The protein below binds the small molecule below.
Small molecule (SMILES): CC(=O)N[C@H]1CO[C@H](CO[C@@H]2O[C@@H](C)[C@@H](O)[C@@H](O)[C@@H]2O)[C@@H](O)[C@@H]1O

Sequence of chain 1.C:
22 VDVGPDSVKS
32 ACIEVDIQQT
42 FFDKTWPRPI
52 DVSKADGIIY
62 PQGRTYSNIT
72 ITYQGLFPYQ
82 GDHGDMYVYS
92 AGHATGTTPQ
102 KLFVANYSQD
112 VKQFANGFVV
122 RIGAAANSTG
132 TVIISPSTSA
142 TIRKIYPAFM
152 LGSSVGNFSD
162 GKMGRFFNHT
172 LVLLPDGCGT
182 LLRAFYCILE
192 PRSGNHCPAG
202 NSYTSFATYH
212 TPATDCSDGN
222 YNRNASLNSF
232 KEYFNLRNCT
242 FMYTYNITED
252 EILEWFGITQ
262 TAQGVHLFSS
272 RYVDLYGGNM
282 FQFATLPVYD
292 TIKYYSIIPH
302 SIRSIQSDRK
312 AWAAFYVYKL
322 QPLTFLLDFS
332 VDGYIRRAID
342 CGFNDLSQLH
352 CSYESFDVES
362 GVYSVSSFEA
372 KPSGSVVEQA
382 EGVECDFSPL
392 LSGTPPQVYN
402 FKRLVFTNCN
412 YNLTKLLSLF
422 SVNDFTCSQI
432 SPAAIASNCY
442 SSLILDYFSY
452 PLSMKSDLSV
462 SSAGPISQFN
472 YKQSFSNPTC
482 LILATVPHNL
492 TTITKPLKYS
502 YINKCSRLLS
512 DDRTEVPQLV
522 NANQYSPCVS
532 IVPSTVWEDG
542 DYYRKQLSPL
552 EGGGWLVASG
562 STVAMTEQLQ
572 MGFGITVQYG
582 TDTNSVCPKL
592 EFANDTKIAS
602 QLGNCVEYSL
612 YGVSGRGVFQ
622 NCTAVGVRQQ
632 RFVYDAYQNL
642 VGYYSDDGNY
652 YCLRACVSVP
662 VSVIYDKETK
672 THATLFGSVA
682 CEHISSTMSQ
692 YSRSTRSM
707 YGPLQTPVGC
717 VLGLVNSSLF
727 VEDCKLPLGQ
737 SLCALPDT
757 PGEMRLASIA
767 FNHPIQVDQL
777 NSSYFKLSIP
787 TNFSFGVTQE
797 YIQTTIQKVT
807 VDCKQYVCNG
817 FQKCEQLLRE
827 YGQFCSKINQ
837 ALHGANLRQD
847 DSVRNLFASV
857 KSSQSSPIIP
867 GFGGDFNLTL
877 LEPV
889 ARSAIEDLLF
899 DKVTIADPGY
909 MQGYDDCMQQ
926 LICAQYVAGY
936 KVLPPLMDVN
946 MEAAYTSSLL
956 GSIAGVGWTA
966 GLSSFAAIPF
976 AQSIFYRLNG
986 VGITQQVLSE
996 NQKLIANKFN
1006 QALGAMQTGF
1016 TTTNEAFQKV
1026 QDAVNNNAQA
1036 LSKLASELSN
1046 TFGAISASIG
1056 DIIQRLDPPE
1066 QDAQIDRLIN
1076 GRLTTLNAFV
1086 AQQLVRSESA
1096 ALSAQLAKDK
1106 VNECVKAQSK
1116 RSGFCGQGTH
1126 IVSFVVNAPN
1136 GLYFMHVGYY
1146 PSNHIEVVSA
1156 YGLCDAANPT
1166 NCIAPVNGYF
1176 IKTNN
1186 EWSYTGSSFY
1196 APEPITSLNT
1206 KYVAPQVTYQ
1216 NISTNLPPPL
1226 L

Binding-site contacts:
Ligand atom O5 contacts residue ASN622 of chain 1.C at 2.3 Å (h-bond).
Ligand atom C4 contacts residue ASN622 of chain 1.C at 4.1 Å.
Ligand atom C1 contacts residue TYR652 of chain 1.C at 4.2 Å (hydrophobic).
Ligand atom O5 contacts residue ASN622 of chain 1.C at 4.3 Å.
Ligand atom O3 contacts residue ASN622 of chain 1.C at 4.4 Å.
Ligand atom O7 contacts residue ASN622 of chain 1.C at 3.0 Å (h-bond).
Ligand atom C4 contacts residue ASN650 of chain 1.C at 3.7 Å.
Ligand atom C3 contacts residue ASN622 of chain 1.C at 3.8 Å.
Ligand atom O4 contacts residue ASN650 of chain 1.C at 3.8 Å.
Ligand atom C2 contacts residue ASN622 of chain 1.C at 2.4 Å.
Ligand atom C7 contacts residue ASN622 of chain 1.C at 3.1 Å.
Ligand atom C8 contacts residue TYR652 of chain 1.C at 3.6 Å (hydrophobic).
Ligand atom C8 contacts residue ASN622 of chain 1.C at 4.4 Å.
Ligand atom N2 contacts residue ASN622 of chain 1.C at 2.9 Å (h-bond).
Ligand atom C2 contacts residue ASN650 of chain 1.C at 3.8 Å.
Ligand atom N2 contacts residue ASN650 of chain 1.C at 3.4 Å (h-bond).
Ligand atom O5 contacts residue ASN650 of chain 1.C at 3.9 Å.
Ligand atom C4 contacts residue ASN622 of chain 1.C at 4.2 Å.
Ligand atom C5 contacts residue ASN622 of chain 1.C at 3.6 Å.
Ligand atom C5 contacts residue ASN650 of chain 1.C at 3.3 Å.
Ligand atom C7 contacts residue TYR652 of chain 1.C at 4.0 Å (hydrophobic).
Ligand atom C3 contacts residue ASN650 of chain 1.C at 3.4 Å.
Ligand atom C1 contacts residue ASN622 of chain 1.C at 1.4 Å.
Ligand atom O7 contacts residue LEU603 of chain 1.C at 4.5 Å.
Ligand atom C8 contacts residue LEU603 of chain 1.C at 4.3 Å (hydrophobic).
Ligand atom C3 contacts residue ASN622 of chain 1.C at 3.8 Å.
Ligand atom C5 contacts residue ASN622 of chain 1.C at 4.3 Å.
Ligand atom N2 contacts residue TYR652 of chain 1.C at 3.8 Å.
Ligand atom O3 contacts residue ASN650 of chain 1.C at 4.0 Å.
Ligand atom C1 contacts residue ASN650 of chain 1.C at 3.6 Å.
Ligand atom C8 contacts residue ALA600 of chain 1.C at 3.7 Å (hydrophobic).